A small-molecule ligand and the protein it binds are described below.
Small molecule (SMILES): CC(=O)N[C@@H]1[C@@H](O)[C@H](O)[C@@H](CO)O[C@H]1O

Sequence of chain 1.A:
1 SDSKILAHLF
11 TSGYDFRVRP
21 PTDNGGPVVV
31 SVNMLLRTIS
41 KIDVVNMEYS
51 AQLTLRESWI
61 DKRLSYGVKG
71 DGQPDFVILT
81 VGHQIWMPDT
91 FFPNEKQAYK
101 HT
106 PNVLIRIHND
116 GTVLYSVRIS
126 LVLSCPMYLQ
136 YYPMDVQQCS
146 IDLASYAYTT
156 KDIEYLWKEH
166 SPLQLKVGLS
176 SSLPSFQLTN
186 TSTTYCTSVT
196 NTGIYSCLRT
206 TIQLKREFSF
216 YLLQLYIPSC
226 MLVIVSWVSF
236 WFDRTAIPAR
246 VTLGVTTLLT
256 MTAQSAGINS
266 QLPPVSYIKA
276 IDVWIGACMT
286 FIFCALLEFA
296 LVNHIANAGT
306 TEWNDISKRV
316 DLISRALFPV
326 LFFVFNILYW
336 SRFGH

Binding-site contacts:
Ligand atom C5 contacts residue ASN185 of chain 1.A at 3.7 Å.
Ligand atom N2 contacts residue ASN185 of chain 1.A at 2.8 Å (h-bond).
Ligand atom C7 contacts residue GLN208 of chain 1.A at 4.5 Å.
Ligand atom O7 contacts residue ASN185 of chain 1.A at 4.2 Å.
Ligand atom C8 contacts residue THR184 of chain 1.A at 4.5 Å.
Ligand atom C3 contacts residue ASN185 of chain 1.A at 3.8 Å.
Ligand atom O5 contacts residue ASN185 of chain 1.A at 2.4 Å (h-bond).
Ligand atom C1 contacts residue ASN185 of chain 1.A at 1.4 Å.
Ligand atom C4 contacts residue ASN185 of chain 1.A at 4.2 Å.
Ligand atom O5 contacts residue THR186 of chain 1.A at 4.4 Å.
Ligand atom C8 contacts residue GLN208 of chain 1.A at 4.1 Å.
Ligand atom C2 contacts residue ASN185 of chain 1.A at 2.4 Å.
Ligand atom C7 contacts residue ASN185 of chain 1.A at 3.5 Å.
Ligand atom C8 contacts residue ASN185 of chain 1.A at 3.9 Å.